Sequence of chain 1.A:
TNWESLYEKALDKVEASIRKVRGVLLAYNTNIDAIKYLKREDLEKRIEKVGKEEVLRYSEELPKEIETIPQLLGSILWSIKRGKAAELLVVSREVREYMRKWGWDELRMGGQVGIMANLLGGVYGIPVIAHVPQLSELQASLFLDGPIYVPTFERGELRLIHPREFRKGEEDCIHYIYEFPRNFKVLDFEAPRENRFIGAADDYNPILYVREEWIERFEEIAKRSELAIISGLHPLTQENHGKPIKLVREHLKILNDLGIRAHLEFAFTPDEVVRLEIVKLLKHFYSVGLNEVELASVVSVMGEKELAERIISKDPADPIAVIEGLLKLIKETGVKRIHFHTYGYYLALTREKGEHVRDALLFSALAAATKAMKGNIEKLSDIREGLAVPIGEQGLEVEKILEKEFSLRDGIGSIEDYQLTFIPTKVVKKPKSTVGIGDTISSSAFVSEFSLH

Binding-site contacts:
Ligand atom O4 contacts residue VAL435 of chain 1.A at 4.0 Å.
Ligand atom O4 contacts residue ILE115 of chain 1.A at 3.6 Å.
Ligand atom O5 contacts residue GLN112 of chain 1.A at 3.4 Å (h-bond).
Ligand atom O1 contacts residue GLY111 of chain 1.A at 3.7 Å.
Ligand atom O4 contacts residue GLY111 of chain 1.A at 2.8 Å (h-bond).
Ligand atom C3 contacts residue GLY111 of chain 1.A at 3.8 Å.
Ligand atom C4 contacts residue ILE198 of chain 1.A at 4.1 Å (hydrophobic).
Ligand atom O3 contacts residue ILE177 of chain 1.A at 3.8 Å.
Ligand atom C5 contacts residue GLN112 of chain 1.A at 3.8 Å.
Ligand atom C1 contacts residue GLN112 of chain 1.A at 3.7 Å.
Ligand atom C3 contacts residue ASP33 of chain 1.A at 3.6 Å.
Ligand atom O6 contacts residue GLY436 of chain 1.A at 4.1 Å.
Ligand atom C6 contacts residue ILE115 of chain 1.A at 3.9 Å (hydrophobic).
Ligand atom C6 contacts residue GLN112 of chain 1.A at 3.9 Å.
Ligand atom C2 contacts residue ILE198 of chain 1.A at 3.9 Å (hydrophobic).
Ligand atom O4 contacts residue GLY110 of chain 1.A at 3.5 Å.
Ligand atom C3 contacts residue ASN31 of chain 1.A at 3.9 Å.
Ligand atom O3 contacts residue ASN31 of chain 1.A at 3.4 Å (h-bond).
Ligand atom C6 contacts residue ASP439 of chain 1.A at 3.6 Å.
Ligand atom C6 contacts residue VAL435 of chain 1.A at 3.8 Å (hydrophobic).
Ligand atom O2 contacts residue GLU87 of chain 1.A at 2.5 Å (salt-bridge).
Ligand atom C2 contacts residue GLU87 of chain 1.A at 3.3 Å.
Ligand atom C4 contacts residue GLY111 of chain 1.A at 3.7 Å.
Ligand atom O5 contacts residue GLU87 of chain 1.A at 4.1 Å.
Ligand atom O4 contacts residue ASP33 of chain 1.A at 2.5 Å (salt-bridge).
Ligand atom C1 contacts residue GLU87 of chain 1.A at 3.5 Å.
Ligand atom O2 contacts residue HIS175 of chain 1.A at 2.9 Å (h-bond).
Ligand atom O3 contacts residue HIS175 of chain 1.A at 2.9 Å (h-bond).
Ligand atom C2 contacts residue HIS175 of chain 1.A at 3.8 Å.
Ligand atom O3 contacts residue ILE198 of chain 1.A at 4.0 Å.
Ligand atom O1 contacts residue GLN112 of chain 1.A at 2.7 Å (h-bond).
Ligand atom O1 contacts residue ASN29 of chain 1.A at 3.3 Å (h-bond).
Ligand atom O6 contacts residue ASP439 of chain 1.A at 2.6 Å (salt-bridge).
Ligand atom C4 contacts residue ASP33 of chain 1.A at 3.4 Å.
Ligand atom C6 contacts residue GLY436 of chain 1.A at 4.0 Å.
Ligand atom C5 contacts residue GLY111 of chain 1.A at 4.1 Å.
Ligand atom O6 contacts residue GLN112 of chain 1.A at 3.0 Å (h-bond).
Ligand atom C4 contacts residue VAL435 of chain 1.A at 4.1 Å (hydrophobic).
Ligand atom O3 contacts residue ASP33 of chain 1.A at 2.7 Å (salt-bridge).
Ligand atom C3 contacts residue HIS175 of chain 1.A at 3.7 Å.

A small-molecule ligand and the protein it binds are described below.
Small molecule (SMILES): OC[C@H]1O[C@H](O)[C@H](O)[C@@H](O)[C@@H]1O